Binding-site contacts:
Ligand atom O5 contacts residue GLY121 of chain 2.A at 3.8 Å.
Ligand atom C2 contacts residue PHE47 of chain 2.A at 4.4 Å (hydrophobic).
Ligand atom O6 contacts residue TYR122 of chain 2.A at 3.3 Å (h-bond).
Ligand atom O1 contacts residue TYR78 of chain 2.A at 3.3 Å (h-bond).
Ligand atom O4 contacts residue ASP125 of chain 2.A at 2.7 Å (salt-bridge).
Ligand atom C4 contacts residue GLY121 of chain 2.A at 4.4 Å.
Ligand atom C3 contacts residue GLY1 of chain 2.A at 3.4 Å.
Ligand atom O6 contacts residue GLY121 of chain 2.A at 3.9 Å.
Ligand atom O6 contacts residue ASP125 of chain 2.A at 2.7 Å (salt-bridge).
Ligand atom C4 contacts residue GLY1 of chain 2.A at 3.6 Å.
Ligand atom C6 contacts residue GLY121 of chain 2.A at 4.5 Å.
Ligand atom C5 contacts residue TYR122 of chain 2.A at 4.1 Å (hydrophobic).
Ligand atom O6 contacts residue VAL80 of chain 2.A at 3.8 Å.
Ligand atom C5 contacts residue TYR78 of chain 2.A at 3.8 Å (hydrophobic).
Ligand atom C4 contacts residue TYR78 of chain 2.A at 4.2 Å (hydrophobic).
Ligand atom C6 contacts residue TYR78 of chain 2.A at 4.0 Å (hydrophobic).
Ligand atom C6 contacts residue VAL80 of chain 2.A at 4.2 Å (hydrophobic).
Ligand atom O3 contacts residue GLY1 of chain 2.A at 2.5 Å (h-bond).
Ligand atom C6 contacts residue TYR122 of chain 2.A at 3.8 Å (hydrophobic).
Ligand atom O5 contacts residue TYR122 of chain 2.A at 3.3 Å (h-bond).
Ligand atom O4 contacts residue GLY121 of chain 2.A at 3.3 Å.
Ligand atom C7 contacts residue PHE47 of chain 2.A at 4.1 Å (hydrophobic).
Ligand atom C6 contacts residue ASP125 of chain 2.A at 3.1 Å.
Ligand atom O4 contacts residue TYR122 of chain 2.A at 4.4 Å.
Ligand atom C5 contacts residue GLY121 of chain 2.A at 4.5 Å.
Ligand atom CM contacts residue TYR78 of chain 2.A at 3.2 Å (hydrophobic).
Ligand atom C6 contacts residue TRP123 of chain 2.A at 3.9 Å (hydrophobic).
Ligand atom C3 contacts residue TYR78 of chain 2.A at 4.0 Å (hydrophobic).
Ligand atom CM contacts residue TYR122 of chain 2.A at 3.9 Å (hydrophobic).
Ligand atom C4 contacts residue ASP125 of chain 2.A at 3.1 Å.
Ligand atom O4 contacts residue GLY1 of chain 2.A at 2.8 Å (h-bond).
Ligand atom N2 contacts residue GLY1 of chain 2.A at 4.2 Å.
Ligand atom C1 contacts residue TYR122 of chain 2.A at 4.2 Å (hydrophobic).
Ligand atom C7 contacts residue GLY1 of chain 2.A at 4.0 Å.
Ligand atom O7 contacts residue GLY1 of chain 2.A at 3.5 Å (h-bond).
Ligand atom C5 contacts residue ASP125 of chain 2.A at 3.7 Å.
Ligand atom O7 contacts residue PHE47 of chain 2.A at 3.1 Å.
Ligand atom O1 contacts residue TYR122 of chain 2.A at 4.3 Å.
Ligand atom O6 contacts residue TRP123 of chain 2.A at 2.9 Å (h-bond).
Ligand atom C2 contacts residue GLY1 of chain 2.A at 3.6 Å.

Sequence of chain 2.A:
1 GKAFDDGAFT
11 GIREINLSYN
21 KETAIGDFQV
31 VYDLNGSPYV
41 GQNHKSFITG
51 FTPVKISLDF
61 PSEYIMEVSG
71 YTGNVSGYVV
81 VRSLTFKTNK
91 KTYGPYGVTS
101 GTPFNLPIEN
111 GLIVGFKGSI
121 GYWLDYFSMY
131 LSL

This protein binds this small molecule.
Small molecule (SMILES): CO[C@H]1O[C@H](CO)[C@H](O)[C@H](O)[C@H]1NC(C)=O